Sequence of chain 1.A:
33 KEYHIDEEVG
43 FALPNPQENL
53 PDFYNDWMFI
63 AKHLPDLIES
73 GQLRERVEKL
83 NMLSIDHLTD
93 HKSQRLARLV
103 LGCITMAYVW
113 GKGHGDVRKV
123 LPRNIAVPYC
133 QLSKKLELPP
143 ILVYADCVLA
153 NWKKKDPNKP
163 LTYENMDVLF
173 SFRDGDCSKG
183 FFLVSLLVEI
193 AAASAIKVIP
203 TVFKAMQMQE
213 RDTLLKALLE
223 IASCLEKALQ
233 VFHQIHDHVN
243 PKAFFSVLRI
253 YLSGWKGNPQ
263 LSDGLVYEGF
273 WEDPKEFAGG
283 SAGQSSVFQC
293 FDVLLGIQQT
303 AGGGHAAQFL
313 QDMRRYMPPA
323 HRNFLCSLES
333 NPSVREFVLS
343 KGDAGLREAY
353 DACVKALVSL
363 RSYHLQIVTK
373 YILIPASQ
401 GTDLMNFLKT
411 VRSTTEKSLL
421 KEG

A protein and the small-molecule ligand that binds it are described below.
Small molecule (SMILES): Nc1ccc(Cl)cc1-c1cn[nH]n1

Binding-site contacts:
Ligand atom C5 contacts residue ALA284 of chain 1.A at 3.7 Å (hydrophobic).
Ligand atom C6 contacts residue TYR146 of chain 1.A at 4.0 Å (hydrophobic).
Ligand atom C2 contacts residue VAL150 of chain 1.A at 3.4 Å (hydrophobic).
Ligand atom CL1 contacts residue CYS149 of chain 1.A at 3.4 Å.
Ligand atom N12 contacts residue TYR146 of chain 1.A at 4.1 Å.
Ligand atom C8 contacts residue HEM1 of chain 1.C at 3.0 Å.
Ligand atom N11 contacts residue SER283 of chain 1.A at 3.4 Å.
Ligand atom N10 contacts residue ALA284 of chain 1.A at 3.5 Å (h-bond).
Ligand atom C7 contacts residue PHE183 of chain 1.A at 3.6 Å (hydrophobic).
Ligand atom C1 contacts residue PHE184 of chain 1.A at 4.0 Å (hydrophobic).
Ligand atom C4 contacts residue PHE183 of chain 1.A at 3.5 Å (hydrophobic).
Ligand atom C8 contacts residue ALA284 of chain 1.A at 3.3 Å (hydrophobic).
Ligand atom C1 contacts residue VAL150 of chain 1.A at 3.5 Å (hydrophobic).
Ligand atom N9 contacts residue ALA284 of chain 1.A at 3.7 Å.
Ligand atom C5 contacts residue PHE183 of chain 1.A at 4.0 Å (hydrophobic).
Ligand atom C7 contacts residue SER283 of chain 1.A at 4.0 Å.
Ligand atom C1 contacts residue PHE183 of chain 1.A at 3.9 Å (hydrophobic).
Ligand atom C3 contacts residue TYR146 of chain 1.A at 3.9 Å (hydrophobic).
Ligand atom N12 contacts residue PHE183 of chain 1.A at 3.4 Å.
Ligand atom C7 contacts residue HEM1 of chain 1.C at 4.1 Å.
Ligand atom CL1 contacts residue SER283 of chain 1.A at 3.8 Å.
Ligand atom C1 contacts residue TYR146 of chain 1.A at 3.7 Å (hydrophobic).
Ligand atom C1 contacts residue CYS149 of chain 1.A at 3.8 Å (hydrophobic).
Ligand atom C2 contacts residue SER187 of chain 1.A at 4.0 Å.
Ligand atom C2 contacts residue TYR146 of chain 1.A at 3.6 Å (hydrophobic).
Ligand atom CL1 contacts residue LEU254 of chain 1.A at 4.1 Å.
Ligand atom CL1 contacts residue GLY282 of chain 1.A at 3.5 Å.
Ligand atom C5 contacts residue SER283 of chain 1.A at 3.7 Å.
Ligand atom C4 contacts residue ALA284 of chain 1.A at 3.6 Å (hydrophobic).
Ligand atom N9 contacts residue HEM1 of chain 1.C at 1.9 Å.
Ligand atom C7 contacts residue ALA284 of chain 1.A at 3.2 Å (hydrophobic).
Ligand atom N10 contacts residue HEM1 of chain 1.C at 2.8 Å.
Ligand atom C8 contacts residue PHE183 of chain 1.A at 3.8 Å (hydrophobic).
Ligand atom C2 contacts residue PHE183 of chain 1.A at 3.5 Å (hydrophobic).
Ligand atom C3 contacts residue SER187 of chain 1.A at 3.8 Å.
Ligand atom C3 contacts residue PHE183 of chain 1.A at 3.3 Å (hydrophobic).
Ligand atom N12 contacts residue HEM1 of chain 1.C at 4.0 Å.
Ligand atom N12 contacts residue SER187 of chain 1.A at 2.7 Å (h-bond).
Ligand atom N11 contacts residue HEM1 of chain 1.C at 4.0 Å.
Ligand atom N11 contacts residue ALA284 of chain 1.A at 3.0 Å (h-bond).